This small molecule binds to this protein.
Small molecule (SMILES): O=c1ccn([C@H]2C[C@H](O)[C@@H](CO[P](=O)(O)N[P](=O)(O)OP(=O)(O)O)O2)c(=O)[nH]1

Sequence of chain 1.B:
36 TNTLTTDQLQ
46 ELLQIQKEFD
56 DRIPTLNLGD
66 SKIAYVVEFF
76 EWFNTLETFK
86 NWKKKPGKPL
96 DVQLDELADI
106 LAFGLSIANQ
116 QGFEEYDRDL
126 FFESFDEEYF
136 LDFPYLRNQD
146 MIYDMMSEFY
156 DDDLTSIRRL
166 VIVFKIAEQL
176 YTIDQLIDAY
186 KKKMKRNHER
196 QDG

Sequence of chain 2.D:
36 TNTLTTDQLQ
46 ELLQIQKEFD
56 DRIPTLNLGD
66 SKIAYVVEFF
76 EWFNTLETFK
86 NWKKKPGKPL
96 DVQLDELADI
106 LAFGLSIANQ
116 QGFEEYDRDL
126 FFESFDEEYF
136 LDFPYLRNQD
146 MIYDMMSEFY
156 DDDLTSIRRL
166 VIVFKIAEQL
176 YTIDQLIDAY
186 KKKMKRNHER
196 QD

Binding-site contacts:
Ligand atom O2G contacts residue ASN79 of chain 2.D at 3.0 Å (h-bond).
Ligand atom N3 contacts residue ASP55 of chain 1.B at 2.8 Å (salt-bridge).
Ligand atom O1B contacts residue GLU73 of chain 1.B at 2.8 Å (salt-bridge).
Ligand atom O2B contacts residue LYS188 of chain 1.B at 3.0 Å (salt-bridge).
Ligand atom O1A contacts residue GLU73 of chain 1.B at 3.0 Å (salt-bridge).
Ligand atom O3' contacts residue ASP104 of chain 1.B at 2.5 Å (salt-bridge).
Ligand atom O1B contacts residue MG1 of chain 1.I at 2.1 Å.
Ligand atom O1B contacts residue GLU76 of chain 1.B at 3.5 Å (salt-bridge).
Ligand atom PB contacts residue MG1 of chain 1.I at 3.2 Å.
Ligand atom O3' contacts residue LYS188 of chain 1.B at 3.6 Å.
Ligand atom O4 contacts residue ASP55 of chain 1.B at 3.5 Å (salt-bridge).
Ligand atom O2B contacts residue MG1 of chain 1.J at 3.3 Å.
Ligand atom O2 contacts residue PHE54 of chain 1.B at 3.5 Å.
Ligand atom C2 contacts residue PHE54 of chain 1.B at 3.5 Å (hydrophobic).
Ligand atom O3' contacts residue ASN192 of chain 1.B at 3.0 Å (h-bond).
Ligand atom C5 contacts residue TRP87 of chain 2.D at 3.4 Å (hydrophobic).
Ligand atom C1' contacts residue ASN192 of chain 1.B at 3.4 Å.
Ligand atom O3G contacts residue ASN79 of chain 2.D at 3.4 Å (h-bond).
Ligand atom C4 contacts residue ASP55 of chain 1.B at 3.6 Å.
Ligand atom O3B contacts residue MG1 of chain 1.I at 3.5 Å.
Ligand atom O2A contacts residue LYS85 of chain 2.D at 3.4 Å (salt-bridge).
Ligand atom O1B contacts residue ASP104 of chain 1.B at 3.6 Å.
Ligand atom C3' contacts residue ASP104 of chain 1.B at 3.2 Å.
Ligand atom O2A contacts residue LYS88 of chain 2.D at 3.5 Å.
Ligand atom PG contacts residue MG1 of chain 1.I at 3.3 Å.
Ligand atom O2G contacts residue LYS85 of chain 2.D at 2.8 Å (salt-bridge).
Ligand atom O2 contacts residue GLN51 of chain 1.B at 2.8 Å (h-bond).
Ligand atom O2B contacts residue ARG195 of chain 1.B at 3.1 Å (salt-bridge).
Ligand atom O1A contacts residue LYS85 of chain 2.D at 3.2 Å (salt-bridge).
Ligand atom O5' contacts residue ARG195 of chain 1.B at 3.5 Å (salt-bridge).
Ligand atom O2G contacts residue MG1 of chain 1.I at 2.2 Å.
Ligand atom O1B contacts residue MG1 of chain 1.J at 2.2 Å.
Ligand atom O2A contacts residue TRP87 of chain 2.D at 3.0 Å (h-bond).
Ligand atom O3B contacts residue MG1 of chain 1.J at 3.4 Å.
Ligand atom O1A contacts residue MG1 of chain 1.I at 2.3 Å.
Ligand atom O4' contacts residue ASN192 of chain 1.B at 3.4 Å (h-bond).
Ligand atom O2G contacts residue GLU76 of chain 1.B at 3.6 Å (salt-bridge).
Ligand atom PB contacts residue MG1 of chain 1.J at 3.1 Å.
Ligand atom N3A contacts residue ARG195 of chain 1.B at 3.1 Å (salt-bridge).
Ligand atom O1G contacts residue LYS93 of chain 2.D at 3.0 Å (salt-bridge).